Binding-site contacts:
Ligand atom C3 contacts residue ARG47 of chain 1.C at 4.5 Å.
Ligand atom N2 contacts residue ASN83 of chain 1.C at 2.9 Å (h-bond).
Ligand atom C1 contacts residue ASN83 of chain 1.C at 1.4 Å.
Ligand atom N2 contacts residue SER85 of chain 1.C at 2.8 Å (h-bond).
Ligand atom C2 contacts residue ASN83 of chain 1.C at 2.4 Å.
Ligand atom O5 contacts residue LEU45 of chain 1.C at 3.9 Å.
Ligand atom C5 contacts residue ASN83 of chain 1.C at 3.6 Å.
Ligand atom C1 contacts residue TRP81 of chain 1.C at 4.3 Å (hydrophobic).
Ligand atom C3 contacts residue SER85 of chain 1.C at 4.1 Å.
Ligand atom C4 contacts residue ASN83 of chain 1.C at 4.1 Å.
Ligand atom O3 contacts residue ARG47 of chain 1.C at 3.5 Å (salt-bridge).
Ligand atom C6 contacts residue ILE46 of chain 1.C at 3.4 Å (hydrophobic).
Ligand atom O6 contacts residue ARG47 of chain 1.C at 3.5 Å (salt-bridge).
Ligand atom O5 contacts residue TRP81 of chain 1.C at 4.1 Å.
Ligand atom C8 contacts residue SER85 of chain 1.C at 3.5 Å.
Ligand atom C6 contacts residue TRP81 of chain 1.C at 3.9 Å (hydrophobic).
Ligand atom C7 contacts residue ASN83 of chain 1.C at 3.3 Å.
Ligand atom O4 contacts residue ARG47 of chain 1.C at 3.2 Å.
Ligand atom C3 contacts residue ASN83 of chain 1.C at 3.7 Å.
Ligand atom C8 contacts residue ASN83 of chain 1.C at 4.3 Å.
Ligand atom O6 contacts residue ILE46 of chain 1.C at 3.6 Å.
Ligand atom C1 contacts residue SER85 of chain 1.C at 4.1 Å.
Ligand atom C4 contacts residue ARG47 of chain 1.C at 4.1 Å.
Ligand atom C1 contacts residue LEU45 of chain 1.C at 4.5 Å (hydrophobic).
Ligand atom C7 contacts residue SER85 of chain 1.C at 3.6 Å.
Ligand atom C6 contacts residue LEU45 of chain 1.C at 4.1 Å (hydrophobic).
Ligand atom O5 contacts residue ASN83 of chain 1.C at 2.3 Å (h-bond).
Ligand atom C6 contacts residue ARG47 of chain 1.C at 4.0 Å.
Ligand atom O6 contacts residue LEU45 of chain 1.C at 3.6 Å.
Ligand atom C2 contacts residue SER85 of chain 1.C at 3.8 Å.
Ligand atom O7 contacts residue ASN83 of chain 1.C at 3.3 Å (h-bond).
Ligand atom C5 contacts residue TRP81 of chain 1.C at 3.8 Å (hydrophobic).

Sequence of chain 1.C:
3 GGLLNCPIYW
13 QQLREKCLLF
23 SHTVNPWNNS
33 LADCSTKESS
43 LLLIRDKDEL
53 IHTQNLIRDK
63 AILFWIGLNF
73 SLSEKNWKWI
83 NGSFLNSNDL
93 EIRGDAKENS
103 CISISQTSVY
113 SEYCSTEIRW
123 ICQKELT

The protein below binds the small molecule below.
Small molecule (SMILES): CC(=O)N[C@@H]1[C@@H](O)[C@H](O)[C@@H](CO)O[C@H]1O